Binding-site contacts:
Ligand atom C08 contacts residue PHE192 of chain 1.A at 3.4 Å (hydrophobic).
Ligand atom C20 contacts residue VAL109 of chain 1.A at 3.6 Å (hydrophobic).
Ligand atom C20 contacts residue LYS63 of chain 1.A at 3.5 Å.
Ligand atom C21 contacts residue VAL111 of chain 1.A at 3.5 Å (hydrophobic).
Ligand atom N82 contacts residue GLU80 of chain 1.A at 2.7 Å (salt-bridge).
Ligand atom C80 contacts residue ASP191 of chain 1.A at 3.4 Å.
Ligand atom C80 contacts residue GLU80 of chain 1.A at 3.6 Å.
Ligand atom C09 contacts residue PHE192 of chain 1.A at 3.4 Å (hydrophobic).
Ligand atom N82 contacts residue LYS63 of chain 1.A at 3.5 Å (salt-bridge).
Ligand atom C21 contacts residue LYS63 of chain 1.A at 3.6 Å.
Ligand atom C02 contacts residue GLY117 of chain 1.A at 3.5 Å.
Ligand atom C01 contacts residue GLY117 of chain 1.A at 3.5 Å.
Ligand atom C19 contacts residue VAL43 of chain 1.A at 3.6 Å (hydrophobic).
Ligand atom C19 contacts residue VAL111 of chain 1.A at 3.7 Å (hydrophobic).
Ligand atom O81 contacts residue CYS190 of chain 1.A at 3.4 Å.
Ligand atom N15 contacts residue LEU180 of chain 1.A at 3.7 Å.
Ligand atom C22 contacts residue VAL111 of chain 1.A at 3.6 Å (hydrophobic).
Ligand atom C11 contacts residue LEU180 of chain 1.A at 3.4 Å (hydrophobic).
Ligand atom N15 contacts residue GLU112 of chain 1.A at 2.9 Å (salt-bridge).
Ligand atom C06 contacts residue LYS115 of chain 1.A at 3.3 Å.
Ligand atom O81 contacts residue ASP191 of chain 1.A at 3.0 Å (salt-bridge).
Ligand atom C20 contacts residue VAL111 of chain 1.A at 3.5 Å (hydrophobic).
Ligand atom N14 contacts residue PHE113 of chain 1.A at 3.5 Å.
Ligand atom N15 contacts residue ALA61 of chain 1.A at 3.3 Å.
Ligand atom C20 contacts residue ALA61 of chain 1.A at 3.7 Å (hydrophobic).
Ligand atom N15 contacts residue CYS114 of chain 1.A at 3.7 Å.
Ligand atom C12 contacts residue LEU180 of chain 1.A at 3.5 Å (hydrophobic).
Ligand atom C16 contacts residue CYS114 of chain 1.A at 3.4 Å (hydrophobic).
Ligand atom C11 contacts residue ALA61 of chain 1.A at 3.6 Å (hydrophobic).
Ligand atom C21 contacts residue VAL109 of chain 1.A at 3.3 Å (hydrophobic).
Ligand atom S24 contacts residue ASP191 of chain 1.A at 3.8 Å.
Ligand atom C22 contacts residue GLU80 of chain 1.A at 3.5 Å.
Ligand atom C10 contacts residue LEU180 of chain 1.A at 3.6 Å (hydrophobic).
Ligand atom C01 contacts residue CYS114 of chain 1.A at 3.4 Å (hydrophobic).
Ligand atom N14 contacts residue GLU112 of chain 1.A at 3.6 Å (salt-bridge).
Ligand atom N14 contacts residue CYS114 of chain 1.A at 3.0 Å (h-bond).
Ligand atom C01 contacts residue LYS115 of chain 1.A at 3.7 Å.
Ligand atom N82 contacts residue ASP191 of chain 1.A at 3.5 Å (salt-bridge).
Ligand atom O81 contacts residue VAL94 of chain 1.A at 3.5 Å.
Ligand atom C88 contacts residue GLU80 of chain 1.A at 3.5 Å.

A protein and the small-molecule ligand that binds it are described below.
Small molecule (SMILES): CNC(=O)c1ccccc1Sc1ccc2c(/C=C/c3ccccn3)[nH]nc2c1

Sequence of chain 1.A:
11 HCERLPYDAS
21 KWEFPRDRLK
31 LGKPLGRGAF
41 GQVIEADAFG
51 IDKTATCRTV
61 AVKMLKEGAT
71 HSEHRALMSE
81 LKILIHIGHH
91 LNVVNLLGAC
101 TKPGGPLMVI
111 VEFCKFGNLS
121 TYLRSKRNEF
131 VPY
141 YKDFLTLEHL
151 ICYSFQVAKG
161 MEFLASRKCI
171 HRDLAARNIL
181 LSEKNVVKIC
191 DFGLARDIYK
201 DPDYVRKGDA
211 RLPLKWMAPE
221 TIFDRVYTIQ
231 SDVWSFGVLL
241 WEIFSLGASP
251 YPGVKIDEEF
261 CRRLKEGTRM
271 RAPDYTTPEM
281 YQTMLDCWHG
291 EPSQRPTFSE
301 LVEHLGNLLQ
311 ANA